Sequence of chain 1.A:
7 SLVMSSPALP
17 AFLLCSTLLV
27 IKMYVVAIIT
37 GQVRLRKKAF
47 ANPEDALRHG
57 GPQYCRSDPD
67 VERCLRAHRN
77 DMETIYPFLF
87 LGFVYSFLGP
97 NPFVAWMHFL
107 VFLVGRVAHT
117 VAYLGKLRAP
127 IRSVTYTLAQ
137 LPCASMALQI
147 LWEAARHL

The protein below binds the small molecule below.
Small molecule (SMILES): O=CCOCCO

Binding-site contacts:
Ligand atom C1 contacts residue CYS70 of chain 1.A at 4.0 Å (hydrophobic).
Ligand atom C1 contacts residue ASP66 of chain 1.A at 4.4 Å.
Ligand atom C3 contacts residue ILE35 of chain 1.A at 4.0 Å (hydrophobic).
Ligand atom O1 contacts residue ASP66 of chain 1.A at 4.0 Å.
Ligand atom C2 contacts residue ILE35 of chain 1.A at 4.4 Å (hydrophobic).
Ligand atom C1 contacts residue VAL39 of chain 1.A at 4.1 Å (hydrophobic).
Ligand atom O1 contacts residue CYS70 of chain 1.A at 4.2 Å.
Ligand atom O1 contacts residue LYS122 of chain 1.A at 4.4 Å.
Ligand atom O2 contacts residue ILE35 of chain 1.A at 4.2 Å.
Ligand atom O1 contacts residue LEU120 of chain 1.A at 3.8 Å.
Ligand atom C1 contacts residue LEU120 of chain 1.A at 4.3 Å (hydrophobic).
Ligand atom C2 contacts residue LEU120 of chain 1.A at 3.7 Å (hydrophobic).
Ligand atom O1 contacts residue ARG69 of chain 1.A at 3.8 Å.